Binding-site contacts:
Ligand atom C4' contacts residue DA4 of chain 14.D at 4.3 Å.
Ligand atom OP2 contacts residue DA4 of chain 14.D at 3.6 Å.
Ligand atom C3' contacts residue DA4 of chain 14.D at 3.3 Å.
Ligand atom O3' contacts residue DA4 of chain 14.D at 4.2 Å.
Ligand atom P contacts residue DA4 of chain 14.D at 3.2 Å.
Ligand atom OP1 contacts residue DA4 of chain 14.D at 2.2 Å.
Ligand atom O5' contacts residue DA4 of chain 14.D at 4.0 Å.
Ligand atom C2' contacts residue DA4 of chain 14.D at 3.5 Å.
Ligand atom C5' contacts residue DA4 of chain 14.D at 4.0 Å.

The protein below binds the small molecule below.
Small molecule (SMILES): Nc1ccn([C@H]2C[C@H](O)[C@@H](COP(=O)(O)O)O2)c(=O)n1